The small molecule below binds the protein below.
Small molecule (SMILES): O=C1NCCN1

Sequence of chain 1.A:
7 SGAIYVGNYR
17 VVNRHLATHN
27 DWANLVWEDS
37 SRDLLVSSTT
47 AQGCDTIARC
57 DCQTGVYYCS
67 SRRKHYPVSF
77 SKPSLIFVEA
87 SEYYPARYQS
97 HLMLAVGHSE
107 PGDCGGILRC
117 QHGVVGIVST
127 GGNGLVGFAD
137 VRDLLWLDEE

Binding-site contacts:
Ligand atom C05 contacts residue ARG69 of chain 1.A at 3.9 Å.
Ligand atom C02 contacts residue ARG69 of chain 1.A at 3.7 Å.
Ligand atom C04 contacts residue ARG68 of chain 1.A at 4.5 Å.
Ligand atom N06 contacts residue ARG69 of chain 1.A at 3.8 Å.
Ligand atom C04 contacts residue ARG69 of chain 1.A at 4.2 Å.
Ligand atom C02 contacts residue ARG68 of chain 1.A at 4.5 Å.
Ligand atom N03 contacts residue ARG69 of chain 1.A at 4.2 Å.
Ligand atom O01 contacts residue ARG69 of chain 1.A at 2.8 Å (salt-bridge).
Ligand atom N06 contacts residue ARG68 of chain 1.A at 3.2 Å (salt-bridge).
Ligand atom C05 contacts residue ARG68 of chain 1.A at 3.1 Å.